Sequence of chain 1.D:
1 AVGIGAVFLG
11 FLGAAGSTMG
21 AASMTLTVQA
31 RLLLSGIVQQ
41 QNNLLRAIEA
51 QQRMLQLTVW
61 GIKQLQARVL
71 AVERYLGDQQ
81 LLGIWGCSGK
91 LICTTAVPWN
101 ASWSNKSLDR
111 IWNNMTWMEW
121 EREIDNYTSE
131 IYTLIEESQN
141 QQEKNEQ

This small molecule binds to this protein.
Small molecule (SMILES): CC(=O)N[C@H]1[C@H](O[C@H]2[C@H](O)[C@@H](NC(C)=O)CO[C@@H]2CO)O[C@H](CO)[C@@H](O)[C@@H]1O

Binding-site contacts:
Ligand atom N2 contacts residue ASN114 of chain 1.D at 2.8 Å (h-bond).
Ligand atom C7 contacts residue ASN114 of chain 1.D at 3.3 Å.
Ligand atom C2 contacts residue ASN114 of chain 1.D at 2.5 Å.
Ligand atom C5 contacts residue ASN114 of chain 1.D at 3.6 Å.
Ligand atom C4 contacts residue ASN114 of chain 1.D at 4.2 Å.
Ligand atom C3 contacts residue ASN114 of chain 1.D at 3.8 Å.
Ligand atom O7 contacts residue ASN114 of chain 1.D at 3.8 Å.
Ligand atom O5 contacts residue ASN114 of chain 1.D at 2.4 Å (h-bond).
Ligand atom C8 contacts residue ASN114 of chain 1.D at 4.3 Å.
Ligand atom O6 contacts residue ASN114 of chain 1.D at 4.4 Å.
Ligand atom C1 contacts residue ASN114 of chain 1.D at 1.4 Å.